Sequence of chain 1.A:
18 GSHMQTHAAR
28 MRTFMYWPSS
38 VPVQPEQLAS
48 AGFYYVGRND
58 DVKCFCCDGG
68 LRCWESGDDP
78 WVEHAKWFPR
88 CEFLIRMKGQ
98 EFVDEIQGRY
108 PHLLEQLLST

Binding-site contacts:
Ligand atom N8 contacts residue GLY67 of chain 1.A at 3.8 Å.
Ligand atom C2 contacts residue ARG69 of chain 1.A at 3.5 Å.
Ligand atom F22 contacts residue ASP58 of chain 1.A at 3.7 Å.
Ligand atom C36 contacts residue CYS70 of chain 1.A at 3.2 Å (hydrophobic).
Ligand atom C24 contacts residue ARG69 of chain 1.A at 3.7 Å.
Ligand atom C36 contacts residue ARG69 of chain 1.A at 3.5 Å.
Ligand atom C20 contacts residue VAL59 of chain 1.A at 3.5 Å (hydrophobic).
Ligand atom N37 contacts residue CYS70 of chain 1.A at 2.7 Å (h-bond).
Ligand atom C6 contacts residue LEU68 of chain 1.A at 3.7 Å (hydrophobic).
Ligand atom C25 contacts residue GLY67 of chain 1.A at 3.5 Å.
Ligand atom C1 contacts residue ASP75 of chain 1.A at 3.5 Å.
Ligand atom C3 contacts residue ARG69 of chain 1.A at 3.4 Å.
Ligand atom C13 contacts residue GLY67 of chain 1.A at 3.8 Å.
Ligand atom C5 contacts residue TRP84 of chain 1.A at 3.6 Å (hydrophobic).
Ligand atom C2 contacts residue GLU80 of chain 1.A at 3.4 Å.
Ligand atom C18 contacts residue ARG69 of chain 1.A at 3.6 Å.
Ligand atom O7 contacts residue ARG69 of chain 1.A at 3.0 Å (salt-bridge).
Ligand atom C3 contacts residue LEU68 of chain 1.A at 3.9 Å (hydrophobic).
Ligand atom C3 contacts residue GLU80 of chain 1.A at 3.8 Å.
Ligand atom C11 contacts residue PHE85 of chain 1.A at 3.6 Å (hydrophobic).
Ligand atom F22 contacts residue VAL53 of chain 1.A at 3.9 Å.
Ligand atom F22 contacts residue LYS60 of chain 1.A at 3.4 Å.
Ligand atom C20 contacts residue LEU68 of chain 1.A at 3.3 Å (hydrophobic).
Ligand atom N37 contacts residue ARG69 of chain 1.A at 2.9 Å (salt-bridge).
Ligand atom C1 contacts residue GLU80 of chain 1.A at 3.6 Å.
Ligand atom C1 contacts residue ARG69 of chain 1.A at 3.6 Å.
Ligand atom C21 contacts residue VAL59 of chain 1.A at 3.9 Å (hydrophobic).
Ligand atom C20 contacts residue ASP58 of chain 1.A at 3.9 Å.
Ligand atom C9 contacts residue TRP84 of chain 1.A at 3.8 Å (hydrophobic).
Ligand atom F22 contacts residue VAL59 of chain 1.A at 3.5 Å.
Ligand atom C17 contacts residue ARG69 of chain 1.A at 3.5 Å.
Ligand atom N4 contacts residue ARG69 of chain 1.A at 3.9 Å.
Ligand atom C27 contacts residue ARG69 of chain 1.A at 3.4 Å.
Ligand atom C19 contacts residue LEU68 of chain 1.A at 3.5 Å (hydrophobic).
Ligand atom C19 contacts residue GLY67 of chain 1.A at 3.5 Å.
Ligand atom C26 contacts residue GLY67 of chain 1.A at 3.4 Å.
Ligand atom C1 contacts residue TRP71 of chain 1.A at 3.5 Å (hydrophobic).
Ligand atom C35 contacts residue TRP84 of chain 1.A at 3.8 Å (hydrophobic).
Ligand atom O7 contacts residue LEU68 of chain 1.A at 3.5 Å.
Ligand atom C20 contacts residue GLY67 of chain 1.A at 3.5 Å.

The protein below binds the small molecule below.
Small molecule (SMILES): C[C@@H]1CN(CC(=O)N2CC(C)(C)c3ncc(Cc4ccc(F)cc4)cc32)[C@@H](CN2CCOC[C@H]2C)C[NH2+]1